Sequence of chain 1.A:
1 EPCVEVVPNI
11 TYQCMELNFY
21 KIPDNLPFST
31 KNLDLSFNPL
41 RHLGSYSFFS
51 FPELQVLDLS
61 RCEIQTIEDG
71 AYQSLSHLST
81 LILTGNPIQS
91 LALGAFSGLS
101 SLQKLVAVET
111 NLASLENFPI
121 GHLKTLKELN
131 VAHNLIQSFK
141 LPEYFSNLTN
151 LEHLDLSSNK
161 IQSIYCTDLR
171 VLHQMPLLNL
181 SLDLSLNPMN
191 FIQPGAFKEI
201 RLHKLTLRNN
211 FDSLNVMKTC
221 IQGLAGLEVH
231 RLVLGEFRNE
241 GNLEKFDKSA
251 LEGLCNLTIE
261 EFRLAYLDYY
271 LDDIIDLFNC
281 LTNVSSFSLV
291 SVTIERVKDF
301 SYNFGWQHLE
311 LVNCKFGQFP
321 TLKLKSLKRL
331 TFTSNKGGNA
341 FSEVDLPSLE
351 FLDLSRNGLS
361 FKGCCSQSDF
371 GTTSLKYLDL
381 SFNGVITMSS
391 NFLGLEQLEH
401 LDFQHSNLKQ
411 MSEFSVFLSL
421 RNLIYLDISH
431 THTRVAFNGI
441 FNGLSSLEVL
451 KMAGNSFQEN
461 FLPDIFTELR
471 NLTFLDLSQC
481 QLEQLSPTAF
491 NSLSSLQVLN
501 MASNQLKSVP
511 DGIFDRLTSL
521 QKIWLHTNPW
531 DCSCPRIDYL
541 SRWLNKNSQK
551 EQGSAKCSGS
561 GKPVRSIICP

Binding-site contacts:
Ligand atom O5 contacts residue ASN283 of chain 1.A at 2.4 Å (h-bond).
Ligand atom C7 contacts residue ASN283 of chain 1.A at 3.1 Å.
Ligand atom C8 contacts residue CYS280 of chain 1.A at 4.4 Å (hydrophobic).
Ligand atom C7 contacts residue THR282 of chain 1.A at 4.4 Å.
Ligand atom C8 contacts residue THR282 of chain 1.A at 3.9 Å.
Ligand atom C8 contacts residue ASN283 of chain 1.A at 4.2 Å.
Ligand atom N2 contacts residue ASN283 of chain 1.A at 2.9 Å (h-bond).
Ligand atom N2 contacts residue THR282 of chain 1.A at 4.5 Å.
Ligand atom C4 contacts residue ASN283 of chain 1.A at 4.2 Å.
Ligand atom C3 contacts residue ASN283 of chain 1.A at 3.8 Å.
Ligand atom O7 contacts residue ASN283 of chain 1.A at 3.1 Å (h-bond).
Ligand atom C1 contacts residue ASN283 of chain 1.A at 1.4 Å.
Ligand atom C2 contacts residue ASN283 of chain 1.A at 2.4 Å.
Ligand atom C5 contacts residue ASN283 of chain 1.A at 3.7 Å.
Ligand atom C8 contacts residue ASN279 of chain 1.A at 3.0 Å.
Ligand atom C7 contacts residue ASN279 of chain 1.A at 4.3 Å.

The protein below binds the small molecule below.
Small molecule (SMILES): CC(=O)N[C@H]1[C@H](O[C@H]2[C@H](O)[C@@H](NC(C)=O)CO[C@@H]2CO[C@H]2O[C@@H](C)[C@@H](O)[C@@H](O)[C@@H]2O)O[C@H](CO)[C@@H](O)[C@@H]1O